Sequence of chain 1.A:
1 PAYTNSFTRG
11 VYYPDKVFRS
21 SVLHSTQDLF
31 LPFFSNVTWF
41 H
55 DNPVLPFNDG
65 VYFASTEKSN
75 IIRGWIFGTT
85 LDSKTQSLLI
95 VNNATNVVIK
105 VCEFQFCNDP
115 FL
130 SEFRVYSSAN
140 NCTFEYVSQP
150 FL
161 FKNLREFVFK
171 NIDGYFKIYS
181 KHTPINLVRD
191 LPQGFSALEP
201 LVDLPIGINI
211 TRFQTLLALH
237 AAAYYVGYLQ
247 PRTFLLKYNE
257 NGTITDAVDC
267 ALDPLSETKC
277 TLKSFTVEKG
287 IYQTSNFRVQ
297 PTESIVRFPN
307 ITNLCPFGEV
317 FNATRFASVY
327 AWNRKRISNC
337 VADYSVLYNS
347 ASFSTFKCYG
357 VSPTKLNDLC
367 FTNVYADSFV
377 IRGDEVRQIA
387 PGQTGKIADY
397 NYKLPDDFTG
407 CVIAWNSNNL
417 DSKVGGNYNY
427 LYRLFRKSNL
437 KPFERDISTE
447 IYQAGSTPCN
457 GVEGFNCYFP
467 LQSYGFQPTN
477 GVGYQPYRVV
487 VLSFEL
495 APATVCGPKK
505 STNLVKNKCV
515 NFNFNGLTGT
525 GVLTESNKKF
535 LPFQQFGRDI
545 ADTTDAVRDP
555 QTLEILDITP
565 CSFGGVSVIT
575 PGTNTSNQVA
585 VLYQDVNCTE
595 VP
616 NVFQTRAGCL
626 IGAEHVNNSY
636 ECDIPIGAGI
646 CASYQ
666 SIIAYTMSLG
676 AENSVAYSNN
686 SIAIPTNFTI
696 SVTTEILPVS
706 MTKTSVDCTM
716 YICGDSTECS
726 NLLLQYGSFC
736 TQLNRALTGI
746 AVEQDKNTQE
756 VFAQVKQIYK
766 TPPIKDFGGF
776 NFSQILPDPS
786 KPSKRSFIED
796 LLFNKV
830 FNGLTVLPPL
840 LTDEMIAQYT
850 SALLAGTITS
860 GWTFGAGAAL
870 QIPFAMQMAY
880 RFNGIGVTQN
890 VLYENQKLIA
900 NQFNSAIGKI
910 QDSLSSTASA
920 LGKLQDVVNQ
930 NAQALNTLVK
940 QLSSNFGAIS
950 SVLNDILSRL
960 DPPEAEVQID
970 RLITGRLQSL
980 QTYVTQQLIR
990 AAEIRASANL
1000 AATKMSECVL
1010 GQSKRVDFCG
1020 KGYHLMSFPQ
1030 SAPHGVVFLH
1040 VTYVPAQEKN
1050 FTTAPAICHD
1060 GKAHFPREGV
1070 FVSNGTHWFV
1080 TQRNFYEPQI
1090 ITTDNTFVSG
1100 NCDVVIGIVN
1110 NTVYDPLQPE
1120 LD

Binding-site contacts:
Ligand atom C2 contacts residue ASN257 of chain 1.A at 2.5 Å.
Ligand atom C7 contacts residue ASN257 of chain 1.A at 3.1 Å.
Ligand atom C4 contacts residue ASN257 of chain 1.A at 4.2 Å.
Ligand atom O7 contacts residue ASN257 of chain 1.A at 3.0 Å (h-bond).
Ligand atom C8 contacts residue ASN255 of chain 1.A at 4.0 Å.
Ligand atom N2 contacts residue ASN257 of chain 1.A at 2.9 Å (h-bond).
Ligand atom C5 contacts residue ASN257 of chain 1.A at 3.7 Å.
Ligand atom O5 contacts residue ASN257 of chain 1.A at 2.4 Å (h-bond).
Ligand atom C1 contacts residue ASN257 of chain 1.A at 1.4 Å.
Ligand atom C8 contacts residue ASN257 of chain 1.A at 4.3 Å.
Ligand atom C3 contacts residue ASN257 of chain 1.A at 3.8 Å.
Ligand atom O7 contacts residue ASN255 of chain 1.A at 3.5 Å (h-bond).
Ligand atom C7 contacts residue ASN255 of chain 1.A at 4.1 Å.

This protein binds this small molecule.
Small molecule (SMILES): CC(=O)N[C@@H]1[C@@H](O)[C@H](O)[C@@H](CO)O[C@H]1O